Sequence of chain 2.D:
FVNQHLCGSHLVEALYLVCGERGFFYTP

Binding-site contacts:
Ligand atom C5 contacts residue HIS5 of chain 1.B at 4.3 Å.
Ligand atom C1 contacts residue CYS6 of chain 1.E at 3.3 Å (hydrophobic).
Ligand atom C3 contacts residue LEU11 of chain 1.F at 4.2 Å (hydrophobic).
Ligand atom C1 contacts residue CYS11 of chain 1.E at 4.0 Å (hydrophobic).
Ligand atom O1 contacts residue CYS6 of chain 1.E at 2.6 Å (h-bond).
Ligand atom C3 contacts residue ALA14 of chain 1.F at 4.5 Å (hydrophobic).
Ligand atom C6 contacts residue CYS6 of chain 1.E at 3.2 Å (hydrophobic).
Ligand atom O3 contacts residue ALA14 of chain 1.F at 3.6 Å.
Ligand atom C5 contacts residue CYS6 of chain 1.E at 4.5 Å (hydrophobic).
Ligand atom C6 contacts residue LEU11 of chain 1.F at 3.5 Å (hydrophobic).
Ligand atom O1 contacts residue VAL2 of chain 1.B at 4.2 Å.
Ligand atom O3 contacts residue LEU16 of chain 1.E at 4.0 Å.
Ligand atom C6 contacts residue CYS7 of chain 1.F at 3.9 Å (hydrophobic).
Ligand atom O1 contacts residue CYS11 of chain 1.E at 2.9 Å (h-bond).
Ligand atom O1 contacts residue ILE10 of chain 1.E at 3.6 Å.
Ligand atom C5 contacts residue HIS10 of chain 1.F at 4.0 Å.
Ligand atom C4 contacts residue HIS10 of chain 1.F at 3.7 Å.
Ligand atom C2 contacts residue CYS11 of chain 1.E at 3.4 Å (hydrophobic).
Ligand atom C6 contacts residue HIS5 of chain 1.B at 4.3 Å.
Ligand atom C2 contacts residue HIS5 of chain 1.B at 3.5 Å.
Ligand atom C1 contacts residue HIS5 of chain 1.B at 4.0 Å.
Ligand atom O3 contacts residue CYS11 of chain 1.E at 4.4 Å.
Ligand atom C3 contacts residue LEU16 of chain 1.E at 4.3 Å (hydrophobic).
Ligand atom O3 contacts residue LEU17 of chain 2.D at 3.6 Å.
Ligand atom C4 contacts residue LEU11 of chain 1.F at 3.8 Å (hydrophobic).
Ligand atom C5 contacts residue CYS7 of chain 1.F at 3.9 Å (hydrophobic).
Ligand atom C2 contacts residue LEU16 of chain 1.E at 4.2 Å (hydrophobic).
Ligand atom O1 contacts residue LEU11 of chain 1.F at 4.5 Å.
Ligand atom C5 contacts residue LEU11 of chain 1.F at 3.6 Å (hydrophobic).
Ligand atom C4 contacts residue HIS5 of chain 1.B at 3.9 Å.
Ligand atom C2 contacts residue LEU11 of chain 1.F at 4.2 Å (hydrophobic).
Ligand atom C3 contacts residue CYS11 of chain 1.E at 4.4 Å (hydrophobic).
Ligand atom C4 contacts residue LEU6 of chain 1.B at 4.3 Å (hydrophobic).
Ligand atom C1 contacts residue LEU11 of chain 1.F at 3.9 Å (hydrophobic).
Ligand atom O3 contacts residue HIS5 of chain 1.B at 3.1 Å (h-bond).
Ligand atom O1 contacts residue SER9 of chain 1.E at 3.6 Å.
Ligand atom C5 contacts residue LEU6 of chain 1.B at 3.9 Å (hydrophobic).
Ligand atom C3 contacts residue HIS5 of chain 1.B at 3.2 Å.

Sequence of chain 1.F:
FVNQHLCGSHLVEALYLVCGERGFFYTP

Sequence of chain 1.E:
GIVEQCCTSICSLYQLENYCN

A protein and the small-molecule ligand that binds it are described below.
Small molecule (SMILES): Oc1cccc(O)c1

Sequence of chain 1.B:
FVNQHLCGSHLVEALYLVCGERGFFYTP